A small-molecule ligand and the protein it binds are described below.
Small molecule (SMILES): CO[C@]1(C(=O)O)C[C@H](O)[C@@H](NC(C)=O)[C@H]([C@H](O)[C@H](O)CO)O1

Sequence of chain 3.A:
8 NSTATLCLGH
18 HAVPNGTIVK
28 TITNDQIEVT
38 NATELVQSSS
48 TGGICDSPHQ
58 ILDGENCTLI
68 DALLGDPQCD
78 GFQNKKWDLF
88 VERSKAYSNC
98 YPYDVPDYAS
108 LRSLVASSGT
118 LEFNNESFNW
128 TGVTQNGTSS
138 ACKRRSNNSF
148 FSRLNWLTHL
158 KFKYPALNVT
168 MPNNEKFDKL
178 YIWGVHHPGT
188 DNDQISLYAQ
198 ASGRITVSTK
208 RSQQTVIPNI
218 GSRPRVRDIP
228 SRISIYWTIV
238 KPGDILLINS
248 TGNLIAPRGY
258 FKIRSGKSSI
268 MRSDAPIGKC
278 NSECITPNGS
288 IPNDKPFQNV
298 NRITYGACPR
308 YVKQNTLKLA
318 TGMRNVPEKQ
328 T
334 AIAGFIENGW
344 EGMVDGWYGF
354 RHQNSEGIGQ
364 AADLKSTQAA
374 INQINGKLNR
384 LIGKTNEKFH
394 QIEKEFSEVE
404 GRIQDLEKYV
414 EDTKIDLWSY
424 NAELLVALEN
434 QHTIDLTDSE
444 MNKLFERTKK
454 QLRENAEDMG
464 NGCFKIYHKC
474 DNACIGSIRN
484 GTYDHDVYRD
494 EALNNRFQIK

Binding-site contacts:
Ligand atom O4 contacts residue THR135 of chain 3.A at 3.6 Å.
Ligand atom N5 contacts residue TRP153 of chain 3.A at 4.2 Å.
Ligand atom C9 contacts residue TRP153 of chain 3.A at 4.1 Å (hydrophobic).
Ligand atom O8 contacts residue TYR98 of chain 3.A at 3.3 Å (h-bond).
Ligand atom C11 contacts residue LEU194 of chain 3.A at 4.3 Å (hydrophobic).
Ligand atom C9 contacts residue TYR98 of chain 3.A at 3.5 Å (hydrophobic).
Ligand atom C11 contacts residue THR155 of chain 3.A at 4.0 Å.
Ligand atom C9 contacts residue HIS183 of chain 3.A at 4.0 Å.
Ligand atom O9 contacts residue ASP190 of chain 3.A at 3.4 Å (salt-bridge).
Ligand atom C10 contacts residue THR135 of chain 3.A at 3.8 Å.
Ligand atom O1A contacts residue SER136 of chain 3.A at 3.5 Å.
Ligand atom O1A contacts residue ASN145 of chain 3.A at 3.8 Å.
Ligand atom C10 contacts residue LEU194 of chain 3.A at 3.7 Å (hydrophobic).
Ligand atom N5 contacts residue THR135 of chain 3.A at 2.9 Å (h-bond).
Ligand atom C4 contacts residue THR135 of chain 3.A at 3.4 Å.
Ligand atom O1A contacts residue SER137 of chain 3.A at 2.8 Å (h-bond).
Ligand atom C10 contacts residue TRP153 of chain 3.A at 4.1 Å (hydrophobic).
Ligand atom C8 contacts residue TRP153 of chain 3.A at 4.2 Å (hydrophobic).
Ligand atom O1B contacts residue SER137 of chain 3.A at 3.9 Å.
Ligand atom O8 contacts residue TRP153 of chain 3.A at 3.9 Å.
Ligand atom C5 contacts residue THR135 of chain 3.A at 3.7 Å.
Ligand atom C6 contacts residue THR135 of chain 3.A at 4.2 Å.
Ligand atom O9 contacts residue HIS183 of chain 3.A at 4.1 Å.
Ligand atom C11 contacts residue GLY134 of chain 3.A at 3.6 Å.
Ligand atom C1 contacts residue SER136 of chain 3.A at 3.8 Å.
Ligand atom C7 contacts residue TRP153 of chain 3.A at 3.8 Å (hydrophobic).
Ligand atom O1B contacts residue SER136 of chain 3.A at 3.0 Å (h-bond).
Ligand atom O1B contacts residue ILE226 of chain 3.A at 4.3 Å.
Ligand atom C1 contacts residue SER137 of chain 3.A at 3.7 Å.
Ligand atom O10 contacts residue THR155 of chain 3.A at 4.3 Å.
Ligand atom C11 contacts residue TRP153 of chain 3.A at 3.6 Å (hydrophobic).
Ligand atom O10 contacts residue LEU194 of chain 3.A at 2.8 Å.
Ligand atom C9 contacts residue LEU194 of chain 3.A at 3.9 Å (hydrophobic).
Ligand atom O9 contacts residue TYR98 of chain 3.A at 3.0 Å (h-bond).
Ligand atom O9 contacts residue SER228 of chain 3.A at 3.3 Å (h-bond).
Ligand atom C11 contacts residue THR135 of chain 3.A at 3.7 Å.
Ligand atom C8 contacts residue TYR98 of chain 3.A at 4.1 Å (hydrophobic).
Ligand atom O7 contacts residue LEU194 of chain 3.A at 3.5 Å.
Ligand atom C7 contacts residue LEU194 of chain 3.A at 4.2 Å (hydrophobic).
Ligand atom C9 contacts residue ASP190 of chain 3.A at 3.8 Å.